The protein below binds the small molecule below.
Small molecule (SMILES): O=C(O)/C=C/C(=O)O

Binding-site contacts:
Ligand atom OXT contacts residue THR269 of chain 1.G at 3.3 Å.
Ligand atom C contacts residue HIS257 of chain 1.G at 3.0 Å.
Ligand atom C contacts residue PHE141 of chain 1.G at 3.5 Å (hydrophobic).
Ligand atom O7 contacts residue ARG405 of chain 1.G at 2.2 Å (salt-bridge).
Ligand atom C4 contacts residue HIS257 of chain 1.G at 3.7 Å.
Ligand atom C contacts residue GLU270 of chain 1.G at 3.5 Å.
Ligand atom C6 contacts residue HIS369 of chain 1.G at 3.4 Å.
Ligand atom OXT contacts residue HIS257 of chain 1.G at 3.1 Å.
Ligand atom C6 contacts residue ARG405 of chain 1.G at 3.0 Å.
Ligand atom O7 contacts residue ARG301 of chain 1.G at 4.0 Å.
Ligand atom OXT contacts residue THR259 of chain 1.G at 4.3 Å.
Ligand atom O contacts residue ARG273 of chain 1.G at 4.4 Å.
Ligand atom O8 contacts residue HIS369 of chain 1.G at 3.8 Å.
Ligand atom OXT contacts residue GLU270 of chain 1.G at 2.6 Å (salt-bridge).
Ligand atom O8 contacts residue FAD1 of chain 1.CA at 2.9 Å.
Ligand atom C5 contacts residue GLY408 of chain 1.G at 4.2 Å.
Ligand atom C6 contacts residue GLY408 of chain 1.G at 3.9 Å.
Ligand atom C5 contacts residue ARG301 of chain 1.G at 3.5 Å.
Ligand atom C5 contacts residue GLY407 of chain 1.G at 4.3 Å.
Ligand atom O contacts residue PHE141 of chain 1.G at 3.1 Å.
Ligand atom OXT contacts residue VAL268 of chain 1.G at 4.0 Å.
Ligand atom C5 contacts residue HIS369 of chain 1.G at 4.3 Å.
Ligand atom C6 contacts residue FAD1 of chain 1.CA at 4.1 Å.
Ligand atom C5 contacts residue ARG405 of chain 1.G at 4.1 Å.
Ligand atom C4 contacts residue HIS369 of chain 1.G at 4.2 Å.
Ligand atom OXT contacts residue PHE141 of chain 1.G at 4.2 Å.
Ligand atom O7 contacts residue GLN255 of chain 1.G at 4.1 Å.
Ligand atom O contacts residue ARG301 of chain 1.G at 2.4 Å (salt-bridge).
Ligand atom C5 contacts residue PHE141 of chain 1.G at 3.4 Å (hydrophobic).
Ligand atom C4 contacts residue ARG301 of chain 1.G at 4.0 Å.
Ligand atom O8 contacts residue GLY408 of chain 1.G at 3.8 Å.
Ligand atom O8 contacts residue ARG405 of chain 1.G at 2.9 Å (salt-bridge).
Ligand atom O7 contacts residue HIS369 of chain 1.G at 2.9 Å (h-bond).
Ligand atom C4 contacts residue PHE141 of chain 1.G at 3.8 Å (hydrophobic).
Ligand atom C contacts residue LEU267 of chain 1.G at 4.4 Å (hydrophobic).
Ligand atom C4 contacts residue LEU267 of chain 1.G at 3.9 Å (hydrophobic).
Ligand atom OXT contacts residue LEU267 of chain 1.G at 4.0 Å.
Ligand atom O contacts residue HIS257 of chain 1.G at 3.3 Å.
Ligand atom C contacts residue ARG301 of chain 1.G at 3.5 Å.
Ligand atom O contacts residue GLU270 of chain 1.G at 2.9 Å (salt-bridge).

Sequence of chain 1.G:
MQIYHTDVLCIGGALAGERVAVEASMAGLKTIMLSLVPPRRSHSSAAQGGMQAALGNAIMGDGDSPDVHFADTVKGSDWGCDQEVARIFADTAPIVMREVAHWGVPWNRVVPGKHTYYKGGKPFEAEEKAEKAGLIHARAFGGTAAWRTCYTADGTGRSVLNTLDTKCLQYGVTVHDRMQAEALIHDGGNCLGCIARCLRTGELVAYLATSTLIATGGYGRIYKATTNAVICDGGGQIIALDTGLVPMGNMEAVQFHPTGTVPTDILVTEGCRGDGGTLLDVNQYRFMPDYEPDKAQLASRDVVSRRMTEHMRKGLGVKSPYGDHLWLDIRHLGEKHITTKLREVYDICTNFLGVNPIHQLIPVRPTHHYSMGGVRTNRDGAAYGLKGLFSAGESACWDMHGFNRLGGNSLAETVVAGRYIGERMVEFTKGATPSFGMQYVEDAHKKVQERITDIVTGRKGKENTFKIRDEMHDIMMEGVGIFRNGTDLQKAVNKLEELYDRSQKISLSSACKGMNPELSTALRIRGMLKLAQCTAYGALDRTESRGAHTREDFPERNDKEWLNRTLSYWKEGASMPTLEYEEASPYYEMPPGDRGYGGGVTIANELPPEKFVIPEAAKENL